Binding-site contacts:
Ligand atom C05 contacts residue CYS88 of chain 1.A at 3.5 Å (hydrophobic).
Ligand atom C23 contacts residue ASP90 of chain 1.A at 3.6 Å.
Ligand atom C07 contacts residue CYS88 of chain 1.A at 1.8 Å (hydrophobic).
Ligand atom C04 contacts residue ASP124 of chain 1.A at 4.4 Å.
Ligand atom C23 contacts residue LYS97 of chain 1.A at 3.3 Å.
Ligand atom C22 contacts residue LEU89 of chain 1.A at 4.3 Å (hydrophobic).
Ligand atom O02 contacts residue ASP124 of chain 1.A at 3.0 Å (salt-bridge).
Ligand atom C24 contacts residue LYS97 of chain 1.A at 3.7 Å.
Ligand atom N06 contacts residue CYS88 of chain 1.A at 2.9 Å (h-bond).
Ligand atom N21 contacts residue LYS93 of chain 1.A at 3.7 Å.
Ligand atom C22 contacts residue LYS93 of chain 1.A at 4.3 Å.
Ligand atom N19 contacts residue CYS88 of chain 1.A at 2.6 Å (h-bond).
Ligand atom N20 contacts residue LYS93 of chain 1.A at 3.9 Å.
Ligand atom C22 contacts residue ASP90 of chain 1.A at 3.9 Å.
Ligand atom C07 contacts residue LEU89 of chain 1.A at 4.1 Å (hydrophobic).
Ligand atom C24 contacts residue EDO1 of chain 1.C at 4.1 Å.
Ligand atom C01 contacts residue ASP124 of chain 1.A at 3.3 Å.
Ligand atom C23 contacts residue GLY98 of chain 1.A at 4.3 Å.
Ligand atom C04 contacts residue CYS88 of chain 1.A at 3.4 Å (hydrophobic).
Ligand atom O02 contacts residue EDO1 of chain 1.C at 4.0 Å.
Ligand atom N19 contacts residue ILE87 of chain 1.A at 4.4 Å.
Ligand atom C03 contacts residue EDO1 of chain 1.C at 3.9 Å.
Ligand atom C01 contacts residue EDO1 of chain 1.C at 3.5 Å.
Ligand atom N20 contacts residue CYS88 of chain 1.A at 3.8 Å.
Ligand atom C03 contacts residue ASP124 of chain 1.A at 4.2 Å.
Ligand atom C04 contacts residue EDO1 of chain 1.C at 4.1 Å.
Ligand atom C24 contacts residue ASP90 of chain 1.A at 4.1 Å.
Ligand atom N06 contacts residue LEU89 of chain 1.A at 4.3 Å.
Ligand atom N19 contacts residue LEU89 of chain 1.A at 4.5 Å.
Ligand atom N21 contacts residue CYS88 of chain 1.A at 3.9 Å.
Ligand atom C22 contacts residue LYS97 of chain 1.A at 4.3 Å.

The small molecule below binds the protein below.
Small molecule (SMILES): COc1cccc(-n2cnnn2)c1

Sequence of chain 1.A:
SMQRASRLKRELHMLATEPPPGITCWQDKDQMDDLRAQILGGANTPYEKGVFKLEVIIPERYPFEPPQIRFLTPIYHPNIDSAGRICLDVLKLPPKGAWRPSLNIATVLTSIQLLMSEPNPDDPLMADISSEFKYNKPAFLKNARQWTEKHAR